Binding-site contacts:
Ligand atom O6 contacts residue TYR88 of chain 3.G at 3.6 Å (h-bond).
Ligand atom C3 contacts residue ASN57 of chain 3.G at 3.8 Å.
Ligand atom C8 contacts residue LYS56 of chain 3.G at 3.9 Å.
Ligand atom C8 contacts residue ASN57 of chain 3.G at 4.4 Å.
Ligand atom C6 contacts residue TYR88 of chain 3.G at 4.4 Å (hydrophobic).
Ligand atom C2 contacts residue ASN57 of chain 3.G at 2.5 Å.
Ligand atom C1 contacts residue TYR88 of chain 3.G at 4.5 Å (hydrophobic).
Ligand atom O5 contacts residue TYR88 of chain 3.G at 3.6 Å.
Ligand atom C1 contacts residue ASN57 of chain 3.G at 1.4 Å.
Ligand atom O5 contacts residue ASN57 of chain 3.G at 2.3 Å (h-bond).
Ligand atom O7 contacts residue ASN57 of chain 3.G at 2.6 Å (h-bond).
Ligand atom C1 contacts residue LYS86 of chain 3.G at 4.2 Å.
Ligand atom C4 contacts residue ASN57 of chain 3.G at 4.2 Å.
Ligand atom C5 contacts residue ASN57 of chain 3.G at 3.6 Å.
Ligand atom C7 contacts residue ASN57 of chain 3.G at 3.0 Å.
Ligand atom N2 contacts residue ASN57 of chain 3.G at 3.0 Å (h-bond).

A protein and the small-molecule ligand that binds it are described below.
Small molecule (SMILES): CC(=O)N[C@@H]1[C@@H](O)[C@H](O)[C@@H](CO)O[C@H]1O

Sequence of chain 3.G:
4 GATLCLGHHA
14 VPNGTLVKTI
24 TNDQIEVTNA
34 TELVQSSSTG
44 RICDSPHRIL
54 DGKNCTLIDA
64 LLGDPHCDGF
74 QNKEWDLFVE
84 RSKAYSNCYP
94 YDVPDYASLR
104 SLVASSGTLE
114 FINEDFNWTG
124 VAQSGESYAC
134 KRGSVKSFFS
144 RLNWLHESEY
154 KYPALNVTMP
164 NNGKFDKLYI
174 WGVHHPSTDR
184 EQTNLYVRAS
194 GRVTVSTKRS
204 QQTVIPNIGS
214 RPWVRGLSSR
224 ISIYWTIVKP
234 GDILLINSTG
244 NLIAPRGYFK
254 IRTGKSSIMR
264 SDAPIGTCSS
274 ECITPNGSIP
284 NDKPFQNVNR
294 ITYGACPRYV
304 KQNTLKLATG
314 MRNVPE